Sequence of chain 1.E:
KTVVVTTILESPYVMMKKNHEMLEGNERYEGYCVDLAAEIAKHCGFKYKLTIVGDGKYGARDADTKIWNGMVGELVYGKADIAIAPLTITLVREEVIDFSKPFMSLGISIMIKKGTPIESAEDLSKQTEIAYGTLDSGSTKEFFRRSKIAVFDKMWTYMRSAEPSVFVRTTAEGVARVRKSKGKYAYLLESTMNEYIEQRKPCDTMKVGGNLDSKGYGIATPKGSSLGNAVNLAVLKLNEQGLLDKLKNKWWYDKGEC

Binding-site contacts:
Ligand atom O2 contacts residue PRO89 of chain 1.E at 3.9 Å.
Ligand atom C6 contacts residue TYR220 of chain 1.E at 3.6 Å (hydrophobic).
Ligand atom O2 contacts residue LEU90 of chain 1.E at 3.8 Å.
Ligand atom O1 contacts residue ARG96 of chain 1.E at 3.1 Å (salt-bridge).
Ligand atom O2 contacts residue THR91 of chain 1.E at 2.9 Å (h-bond).
Ligand atom C7 contacts residue GLU193 of chain 1.E at 3.5 Å.
Ligand atom O2 contacts residue ARG96 of chain 1.E at 2.8 Å (salt-bridge).
Ligand atom C8 contacts residue TYR61 of chain 1.E at 3.4 Å (hydrophobic).
Ligand atom N17 contacts residue GLU13 of chain 1.E at 3.8 Å.
Ligand atom C2 contacts residue ARG96 of chain 1.E at 3.9 Å.
Ligand atom O5 contacts residue GLU193 of chain 1.E at 2.9 Å (salt-bridge).
Ligand atom C contacts residue TYR220 of chain 1.E at 3.5 Å (hydrophobic).
Ligand atom O2 contacts residue TYR61 of chain 1.E at 3.7 Å.
Ligand atom C8 contacts residue TYR220 of chain 1.E at 3.8 Å (hydrophobic).
Ligand atom O3 contacts residue GLU13 of chain 1.E at 3.7 Å.
Ligand atom C contacts residue TYR61 of chain 1.E at 3.6 Å (hydrophobic).
Ligand atom C2 contacts residue PRO89 of chain 1.E at 3.8 Å (hydrophobic).
Ligand atom C1 contacts residue ARG96 of chain 1.E at 4.0 Å.
Ligand atom N17 contacts residue TYR16 of chain 1.E at 3.7 Å.
Ligand atom N2 contacts residue TYR61 of chain 1.E at 3.4 Å.
Ligand atom N1 contacts residue GLU193 of chain 1.E at 3.9 Å.
Ligand atom C4 contacts residue TYR61 of chain 1.E at 3.4 Å (hydrophobic).
Ligand atom N3 contacts residue GLU193 of chain 1.E at 3.3 Å (salt-bridge).
Ligand atom C5 contacts residue GLU193 of chain 1.E at 3.5 Å.
Ligand atom C3 contacts residue GLU193 of chain 1.E at 3.7 Å.
Ligand atom N17 contacts residue TYR220 of chain 1.E at 3.6 Å (h-bond).
Ligand atom C6 contacts residue PRO89 of chain 1.E at 3.5 Å (hydrophobic).
Ligand atom N2 contacts residue THR91 of chain 1.E at 3.5 Å (h-bond).
Ligand atom O5 contacts residue MET196 of chain 1.E at 3.6 Å.
Ligand atom C2 contacts residue TYR61 of chain 1.E at 3.5 Å (hydrophobic).
Ligand atom C4 contacts residue PRO89 of chain 1.E at 3.6 Å (hydrophobic).
Ligand atom C1 contacts residue TYR61 of chain 1.E at 3.8 Å (hydrophobic).
Ligand atom N2 contacts residue PRO89 of chain 1.E at 2.9 Å (h-bond).
Ligand atom C2 contacts residue THR91 of chain 1.E at 3.4 Å.
Ligand atom C6 contacts residue TYR61 of chain 1.E at 3.3 Å (hydrophobic).
Ligand atom N1 contacts residue TYR61 of chain 1.E at 3.8 Å.
Ligand atom O3 contacts residue THR174 of chain 1.E at 3.5 Å (h-bond).
Ligand atom C3 contacts residue TYR61 of chain 1.E at 3.6 Å (hydrophobic).
Ligand atom C5 contacts residue TYR61 of chain 1.E at 4.0 Å (hydrophobic).
Ligand atom O1 contacts residue SER142 of chain 1.E at 3.5 Å.

A protein and the small-molecule ligand that binds it are described below.
Small molecule (SMILES): N#Cc1cc2c(cc1[N+](=O)[O-])=NC(=O)C(=O)N=2